Sequence of chain 37.A:
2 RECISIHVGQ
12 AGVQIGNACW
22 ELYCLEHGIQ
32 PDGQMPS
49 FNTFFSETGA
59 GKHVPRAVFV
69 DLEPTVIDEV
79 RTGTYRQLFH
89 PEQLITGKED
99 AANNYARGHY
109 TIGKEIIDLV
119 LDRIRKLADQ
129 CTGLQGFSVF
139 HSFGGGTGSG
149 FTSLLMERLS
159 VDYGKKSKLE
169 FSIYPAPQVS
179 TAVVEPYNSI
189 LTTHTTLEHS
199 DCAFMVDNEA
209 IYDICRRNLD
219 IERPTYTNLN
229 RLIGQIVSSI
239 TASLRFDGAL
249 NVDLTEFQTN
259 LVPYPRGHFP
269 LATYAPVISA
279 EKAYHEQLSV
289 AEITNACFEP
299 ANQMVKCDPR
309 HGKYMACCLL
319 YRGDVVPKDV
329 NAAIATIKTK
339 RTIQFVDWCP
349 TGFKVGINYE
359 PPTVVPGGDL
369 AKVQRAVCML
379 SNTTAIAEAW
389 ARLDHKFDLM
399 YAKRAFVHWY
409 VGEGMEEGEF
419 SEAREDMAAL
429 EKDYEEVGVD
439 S

Binding-site contacts:
Ligand atom C2' contacts residue ASN329 of chain 37.A at 3.5 Å.
Ligand atom O6 contacts residue GLN15 of chain 36.B at 2.5 Å (h-bond).
Ligand atom O4' contacts residue SER138 of chain 36.B at 3.3 Å (h-bond).
Ligand atom O6 contacts residue ASN226 of chain 36.B at 3.1 Å (h-bond).
Ligand atom O2A contacts residue GLN11 of chain 36.B at 3.5 Å (h-bond).
Ligand atom O2G contacts residue LYS352 of chain 37.A at 3.5 Å (salt-bridge).
Ligand atom N3 contacts residue ASN204 of chain 36.B at 3.0 Å (h-bond).
Ligand atom O3B contacts residue THR143 of chain 36.B at 3.1 Å (h-bond).
Ligand atom N2 contacts residue ASN226 of chain 36.B at 2.9 Å (h-bond).
Ligand atom C2 contacts residue TYR222 of chain 36.B at 3.5 Å (hydrophobic).
Ligand atom O2B contacts residue GLY144 of chain 36.B at 2.7 Å (h-bond).
Ligand atom C2 contacts residue ASN204 of chain 36.B at 3.4 Å.
Ligand atom O1G contacts residue THR143 of chain 36.B at 3.4 Å.
Ligand atom O3' contacts residue GLU181 of chain 36.B at 3.3 Å (salt-bridge).
Ligand atom O2B contacts residue THR143 of chain 36.B at 2.7 Å (h-bond).
Ligand atom O1B contacts residue GLN11 of chain 36.B at 3.2 Å (h-bond).
Ligand atom N1 contacts residue ASN226 of chain 36.B at 2.7 Å (h-bond).
Ligand atom C6 contacts residue GLN15 of chain 36.B at 3.6 Å.
Ligand atom N7 contacts residue PRO325 of chain 37.A at 3.7 Å.
Ligand atom O1B contacts residue LEU248 of chain 37.A at 3.3 Å.
Ligand atom C4' contacts residue SER138 of chain 36.B at 3.2 Å.
Ligand atom O2G contacts residue ASN99 of chain 36.B at 2.9 Å (h-bond).
Ligand atom PG contacts residue MG1 of chain 36.F at 3.5 Å.
Ligand atom PB contacts residue THR143 of chain 36.B at 3.3 Å.
Ligand atom O1B contacts residue MG1 of chain 36.F at 2.4 Å.
Ligand atom O2G contacts residue GLY142 of chain 36.B at 3.0 Å (h-bond).
Ligand atom O1A contacts residue GLN11 of chain 36.B at 3.1 Å.
Ligand atom N1 contacts residue TYR222 of chain 36.B at 3.2 Å.
Ligand atom N2 contacts residue ASN204 of chain 36.B at 2.6 Å (h-bond).
Ligand atom O3B contacts residue GLY142 of chain 36.B at 3.5 Å (h-bond).
Ligand atom PB contacts residue MG1 of chain 36.F at 3.7 Å.
Ligand atom O2' contacts residue ASN329 of chain 37.A at 2.4 Å (h-bond).
Ligand atom O1G contacts residue GLU254 of chain 37.A at 3.5 Å (salt-bridge).
Ligand atom C2 contacts residue ASN226 of chain 36.B at 3.6 Å.
Ligand atom O3G contacts residue MG1 of chain 36.F at 2.5 Å.
Ligand atom O1G contacts residue ALA97 of chain 36.B at 3.0 Å (h-bond).
Ligand atom O2A contacts residue CYS12 of chain 36.B at 3.3 Å (h-bond).
Ligand atom O2B contacts residue GLY10 of chain 36.B at 3.2 Å.
Ligand atom O1A contacts residue LEU248 of chain 37.A at 2.6 Å.
Ligand atom C6 contacts residue ASN226 of chain 36.B at 3.3 Å.

This small molecule binds to this protein.
Small molecule (SMILES): Nc1nc2c(ncn2[C@@H]2O[C@H](CO[P](=O)(O)C[P](=O)(O)OP(=O)(O)O)[C@@H](O)[C@H]2O)c(=O)[nH]1

Sequence of chain 36.B:
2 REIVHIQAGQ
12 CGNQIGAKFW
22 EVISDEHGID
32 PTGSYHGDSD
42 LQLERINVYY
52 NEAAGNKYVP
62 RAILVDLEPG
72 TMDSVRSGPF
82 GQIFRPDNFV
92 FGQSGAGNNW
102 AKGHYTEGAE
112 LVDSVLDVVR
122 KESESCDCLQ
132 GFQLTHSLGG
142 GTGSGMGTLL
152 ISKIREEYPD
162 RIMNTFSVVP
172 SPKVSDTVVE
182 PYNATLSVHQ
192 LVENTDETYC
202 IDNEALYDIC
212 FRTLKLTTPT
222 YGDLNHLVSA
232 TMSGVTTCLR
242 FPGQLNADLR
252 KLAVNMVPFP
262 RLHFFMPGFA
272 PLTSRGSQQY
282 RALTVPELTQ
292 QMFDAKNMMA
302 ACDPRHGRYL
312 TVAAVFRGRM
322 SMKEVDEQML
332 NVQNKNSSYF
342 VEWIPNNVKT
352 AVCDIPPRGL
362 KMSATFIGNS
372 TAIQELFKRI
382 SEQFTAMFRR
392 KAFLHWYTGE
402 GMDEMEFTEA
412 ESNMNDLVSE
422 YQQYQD